Sequence of chain 1.A:
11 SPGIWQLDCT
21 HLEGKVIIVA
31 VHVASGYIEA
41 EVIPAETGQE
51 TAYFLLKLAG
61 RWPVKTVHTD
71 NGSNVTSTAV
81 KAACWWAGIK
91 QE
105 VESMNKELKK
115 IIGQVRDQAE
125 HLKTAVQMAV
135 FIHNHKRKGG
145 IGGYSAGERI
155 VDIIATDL

The small molecule below binds the protein below.
Small molecule (SMILES): CC(C)CN(C[C@@H](O)[C@H](Cc1cc(F)cc(F)c1)NC(=O)O[C@H]1[C@H]2CO[C@H]3OC[C@@H]1[C@H]3C2)S(=O)(=O)c1ccc2nc(NC3CC3)sc2c1

Sequence of chain 1.B:
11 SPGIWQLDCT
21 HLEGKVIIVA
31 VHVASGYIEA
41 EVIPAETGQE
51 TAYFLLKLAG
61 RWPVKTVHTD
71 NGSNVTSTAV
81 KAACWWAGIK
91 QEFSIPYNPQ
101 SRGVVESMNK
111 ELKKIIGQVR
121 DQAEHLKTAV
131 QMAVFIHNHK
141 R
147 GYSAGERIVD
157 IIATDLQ

Binding-site contacts:
Ligand atom F2 contacts residue LEU56 of chain 1.B at 4.0 Å.
Ligand atom O2 contacts residue ALA82 of chain 1.B at 2.9 Å.
Ligand atom C32 contacts residue GLN49 of chain 1.B at 3.8 Å.
Ligand atom C35 contacts residue TYR53 of chain 1.B at 3.4 Å (hydrophobic).
Ligand atom C08 contacts residue ALA79 of chain 1.B at 4.0 Å (hydrophobic).
Ligand atom N2 contacts residue ASP121 of chain 1.A at 4.0 Å.
Ligand atom C08 contacts residue ALA52 of chain 1.B at 3.8 Å (hydrophobic).
Ligand atom C14 contacts residue ALA82 of chain 1.B at 3.5 Å (hydrophobic).
Ligand atom C32 contacts residue ALA79 of chain 1.B at 3.6 Å (hydrophobic).
Ligand atom C8 contacts residue MET132 of chain 1.A at 3.6 Å (hydrophobic).
Ligand atom C33 contacts residue GLN49 of chain 1.B at 3.7 Å.
Ligand atom O22 contacts residue ALA123 of chain 1.A at 3.8 Å.
Ligand atom C10 contacts residue MET132 of chain 1.A at 3.1 Å (hydrophobic).
Ligand atom C69 contacts residue TRP86 of chain 1.B at 3.6 Å (hydrophobic).
Ligand atom O22 contacts residue GLU124 of chain 1.A at 3.4 Å (salt-bridge).
Ligand atom F2 contacts residue ALA52 of chain 1.B at 3.5 Å.
Ligand atom C13 contacts residue ALA82 of chain 1.B at 3.8 Å (hydrophobic).
Ligand atom C33 contacts residue TYR53 of chain 1.B at 4.0 Å (hydrophobic).
Ligand atom C06 contacts residue GLN49 of chain 1.B at 3.6 Å.
Ligand atom C07 contacts residue ALA79 of chain 1.B at 3.9 Å (hydrophobic).
Ligand atom F1 contacts residue THR128 of chain 1.A at 3.0 Å.
Ligand atom O18 contacts residue ALA79 of chain 1.B at 3.7 Å.
Ligand atom C7 contacts residue TRP86 of chain 1.B at 3.7 Å (hydrophobic).
Ligand atom F2 contacts residue ALA83 of chain 1.B at 3.2 Å.
Ligand atom C35 contacts residue ALA52 of chain 1.B at 3.7 Å (hydrophobic).
Ligand atom F1 contacts residue GLN49 of chain 1.B at 3.6 Å.
Ligand atom C10 contacts residue TRP86 of chain 1.B at 3.5 Å (hydrophobic).
Ligand atom C11 contacts residue ALA82 of chain 1.B at 3.3 Å (hydrophobic).
Ligand atom O9 contacts residue GLU124 of chain 1.A at 3.4 Å (salt-bridge).
Ligand atom C06 contacts residue THR128 of chain 1.A at 3.8 Å.
Ligand atom F1 contacts residue TYR53 of chain 1.B at 3.3 Å.
Ligand atom O2 contacts residue ALA83 of chain 1.B at 3.6 Å (h-bond).
Ligand atom C35 contacts residue THR128 of chain 1.A at 3.5 Å.
Ligand atom C4 contacts residue GLU124 of chain 1.A at 3.8 Å.
Ligand atom C33 contacts residue THR128 of chain 1.A at 3.1 Å.
Ligand atom C14 contacts residue THR78 of chain 1.B at 3.8 Å.
Ligand atom C9 contacts residue MET132 of chain 1.A at 3.4 Å (hydrophobic).
Ligand atom C34 contacts residue ALA52 of chain 1.B at 3.4 Å (hydrophobic).
Ligand atom C7 contacts residue ALA82 of chain 1.B at 3.8 Å (hydrophobic).
Ligand atom C3 contacts residue GLU124 of chain 1.A at 3.9 Å.